Binding-site contacts:
Ligand atom C3C contacts residue PHE211 of chain 1.A at 3.6 Å (hydrophobic).
Ligand atom CBD contacts residue TYR138 of chain 1.A at 3.6 Å (hydrophobic).
Ligand atom CHB contacts residue GLY147 of chain 1.A at 3.7 Å.
Ligand atom C3A contacts residue SER146 of chain 1.A at 3.8 Å.
Ligand atom CGA contacts residue ARG29 of chain 1.A at 3.5 Å.
Ligand atom CMD contacts residue THR139 of chain 1.A at 3.8 Å.
Ligand atom ND contacts residue ARG29 of chain 1.A at 3.8 Å.
Ligand atom CHD contacts residue GLY143 of chain 1.A at 3.3 Å.
Ligand atom O2A contacts residue ARG29 of chain 1.A at 3.2 Å (salt-bridge).
Ligand atom C3B contacts residue LEU151 of chain 1.A at 3.7 Å (hydrophobic).
Ligand atom CMD contacts residue TYR138 of chain 1.A at 3.6 Å (hydrophobic).
Ligand atom O1D contacts residue ARG187 of chain 1.A at 3.1 Å (salt-bridge).
Ligand atom CHA contacts residue SER146 of chain 1.A at 3.5 Å.
Ligand atom O1A contacts residue ARG29 of chain 1.A at 3.2 Å (salt-bridge).
Ligand atom C1A contacts residue ARG29 of chain 1.A at 3.3 Å.
Ligand atom O2D contacts residue TYR138 of chain 1.A at 2.9 Å (h-bond).
Ligand atom C4C contacts residue PHE211 of chain 1.A at 3.8 Å (hydrophobic).
Ligand atom C4A contacts residue ARG29 of chain 1.A at 3.6 Å.
Ligand atom CGD contacts residue TYR138 of chain 1.A at 3.7 Å (hydrophobic).
Ligand atom CBC contacts residue ASN214 of chain 1.A at 3.5 Å.
Ligand atom C4D contacts residue ARG29 of chain 1.A at 3.7 Å.
Ligand atom CAB contacts residue MET38 of chain 1.A at 3.8 Å (hydrophobic).
Ligand atom C4B contacts residue GLY143 of chain 1.A at 3.4 Å.
Ligand atom NA contacts residue ARG29 of chain 1.A at 3.2 Å (salt-bridge).
Ligand atom NC contacts residue ARG29 of chain 1.A at 3.7 Å.
Ligand atom C1B contacts residue GLY147 of chain 1.A at 3.5 Å.
Ligand atom C2D contacts residue GLY143 of chain 1.A at 3.6 Å.
Ligand atom CBB contacts residue MET38 of chain 1.A at 3.7 Å (hydrophobic).
Ligand atom CMC contacts residue ALA32 of chain 1.A at 3.5 Å (hydrophobic).
Ligand atom CAC contacts residue PHE211 of chain 1.A at 3.4 Å (hydrophobic).
Ligand atom CHA contacts residue ARG29 of chain 1.A at 3.7 Å.
Ligand atom NB contacts residue GLY143 of chain 1.A at 3.2 Å (h-bond).
Ligand atom OB contacts residue GLY143 of chain 1.A at 3.2 Å (h-bond).
Ligand atom C1A contacts residue SER146 of chain 1.A at 3.2 Å.
Ligand atom C1D contacts residue GLY143 of chain 1.A at 3.2 Å.
Ligand atom C2A contacts residue SER146 of chain 1.A at 3.3 Å.
Ligand atom ND contacts residue GLY143 of chain 1.A at 3.4 Å.
Ligand atom OC contacts residue GLU33 of chain 1.A at 3.5 Å.
Ligand atom CAB contacts residue LEU151 of chain 1.A at 3.3 Å (hydrophobic).
Ligand atom NA contacts residue SER146 of chain 1.A at 3.5 Å.

Sequence of chain 1.A:
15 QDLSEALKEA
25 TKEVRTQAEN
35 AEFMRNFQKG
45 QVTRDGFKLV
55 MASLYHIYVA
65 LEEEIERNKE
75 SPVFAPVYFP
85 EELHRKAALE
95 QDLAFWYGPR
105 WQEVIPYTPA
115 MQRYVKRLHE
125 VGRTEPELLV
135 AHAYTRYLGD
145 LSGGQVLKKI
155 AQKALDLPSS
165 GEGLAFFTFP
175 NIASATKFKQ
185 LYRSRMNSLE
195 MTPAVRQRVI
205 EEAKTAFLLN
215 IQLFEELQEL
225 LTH

The protein below binds the small molecule below.
Small molecule (SMILES): C=CC1=C(C)/C(=C/c2[nH]c(/C=C3\N=C(/C=C4\NC(=O)C(C)=C4C=C)C(C)=C3CCC(=O)O)c(CCC(=O)O)c2C)NC1=O